The small molecule below binds the protein below.
Small molecule (SMILES): O=C1C=CC(=O)c2c(O)cccc21

Sequence of chain 1.A:
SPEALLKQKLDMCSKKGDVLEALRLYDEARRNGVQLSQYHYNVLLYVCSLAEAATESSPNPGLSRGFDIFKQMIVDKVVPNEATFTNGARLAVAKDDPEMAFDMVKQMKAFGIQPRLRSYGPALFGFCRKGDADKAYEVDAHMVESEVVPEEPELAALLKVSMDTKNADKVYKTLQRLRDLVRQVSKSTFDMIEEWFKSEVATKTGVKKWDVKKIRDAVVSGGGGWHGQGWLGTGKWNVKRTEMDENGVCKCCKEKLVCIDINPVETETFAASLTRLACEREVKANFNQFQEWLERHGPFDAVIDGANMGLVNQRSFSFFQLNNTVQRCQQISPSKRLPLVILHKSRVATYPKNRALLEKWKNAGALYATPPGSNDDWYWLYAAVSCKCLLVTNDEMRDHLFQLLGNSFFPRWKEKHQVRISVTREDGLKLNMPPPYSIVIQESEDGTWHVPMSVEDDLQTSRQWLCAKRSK

Binding-site contacts:
Ligand atom OAC contacts residue PRO462 of chain 1.A at 4.0 Å.
Ligand atom OAC contacts residue LYS443 of chain 1.A at 3.8 Å.
Ligand atom CAJ contacts residue PRO463 of chain 1.A at 3.8 Å (hydrophobic).
Ligand atom CAG contacts residue LYS443 of chain 1.A at 4.0 Å.
Ligand atom CAF contacts residue PRO463 of chain 1.A at 3.4 Å (hydrophobic).
Ligand atom CAG contacts residue PRO463 of chain 1.A at 3.8 Å (hydrophobic).
Ligand atom CAM contacts residue CYS282 of chain 1.A at 4.0 Å (hydrophobic).
Ligand atom CAK contacts residue PRO463 of chain 1.A at 4.2 Å (hydrophobic).
Ligand atom CAG contacts residue PRO462 of chain 1.A at 4.2 Å (hydrophobic).
Ligand atom CAM contacts residue PRO462 of chain 1.A at 3.9 Å (hydrophobic).
Ligand atom CAM contacts residue PRO463 of chain 1.A at 4.2 Å (hydrophobic).
Ligand atom CAF contacts residue TYR464 of chain 1.A at 4.4 Å (hydrophobic).
Ligand atom OAC contacts residue PRO461 of chain 1.A at 3.9 Å.
Ligand atom OAB contacts residue PRO462 of chain 1.A at 3.7 Å.
Ligand atom OAA contacts residue PRO463 of chain 1.A at 4.2 Å.
Ligand atom CAJ contacts residue CYS282 of chain 1.A at 4.0 Å (hydrophobic).
Ligand atom CAK contacts residue CYS282 of chain 1.A at 2.7 Å (hydrophobic).
Ligand atom CAL contacts residue PRO463 of chain 1.A at 4.0 Å (hydrophobic).
Ligand atom OAB contacts residue LYS443 of chain 1.A at 2.9 Å (salt-bridge).
Ligand atom OAB contacts residue CYS282 of chain 1.A at 2.9 Å (h-bond).
Ligand atom CAI contacts residue PRO462 of chain 1.A at 4.1 Å (hydrophobic).
Ligand atom CAG contacts residue CYS282 of chain 1.A at 1.7 Å (hydrophobic).
Ligand atom CAG contacts residue TYR464 of chain 1.A at 4.1 Å (hydrophobic).
Ligand atom CAK contacts residue PRO462 of chain 1.A at 3.7 Å (hydrophobic).
Ligand atom CAK contacts residue LYS443 of chain 1.A at 3.9 Å.
Ligand atom CAF contacts residue CYS282 of chain 1.A at 2.7 Å (hydrophobic).